Sequence of chain 1.I:
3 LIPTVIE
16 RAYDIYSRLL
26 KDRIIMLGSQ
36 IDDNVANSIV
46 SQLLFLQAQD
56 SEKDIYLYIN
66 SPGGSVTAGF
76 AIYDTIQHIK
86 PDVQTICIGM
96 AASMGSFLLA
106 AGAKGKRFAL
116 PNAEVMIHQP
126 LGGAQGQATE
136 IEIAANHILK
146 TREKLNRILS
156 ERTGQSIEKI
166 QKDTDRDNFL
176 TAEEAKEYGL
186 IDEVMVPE

The protein below binds the small molecule below.
Small molecule (SMILES): CC[C@@H](C)[C@H]1C(=O)N([C@@H](C)c2cccc3ccccc23)C[C@@H]2N(C(=O)NCCCC(F)(F)F)CCC(=O)N12

Binding-site contacts:
Ligand atom C25 contacts residue THR90 of chain 1.I at 3.5 Å.
Ligand atom C36 contacts residue ASP27 of chain 1.I at 3.0 Å.
Ligand atom C28 contacts residue TYR61 of chain 1.I at 3.6 Å (hydrophobic).
Ligand atom F42 contacts residue ARG23 of chain 1.I at 3.6 Å.
Ligand atom C4 contacts residue TYR61 of chain 1.I at 3.6 Å (hydrophobic).
Ligand atom F42 contacts residue LEU24 of chain 1.I at 3.5 Å.
Ligand atom C29 contacts residue TYR63 of chain 1.I at 3.6 Å (hydrophobic).
Ligand atom C26 contacts residue GLN89 of chain 1.I at 3.8 Å.
Ligand atom C38 contacts residue ASP27 of chain 1.I at 3.3 Å.
Ligand atom C5 contacts residue TYR61 of chain 1.I at 3.6 Å (hydrophobic).
Ligand atom C27 contacts residue TYR61 of chain 1.I at 3.6 Å (hydrophobic).
Ligand atom C26 contacts residue TYR61 of chain 1.I at 3.7 Å (hydrophobic).
Ligand atom F40 contacts residue PHE50 of chain 1.H at 3.6 Å.
Ligand atom C24 contacts residue PHE113 of chain 1.I at 3.8 Å (hydrophobic).
Ligand atom F40 contacts residue LEU49 of chain 1.H at 3.5 Å.
Ligand atom F41 contacts residue ARG23 of chain 1.I at 3.7 Å.
Ligand atom C29 contacts residue ILE29 of chain 1.I at 3.8 Å (hydrophobic).
Ligand atom C26 contacts residue LEU62 of chain 1.I at 3.6 Å (hydrophobic).
Ligand atom F41 contacts residue ALA53 of chain 1.H at 3.8 Å.
Ligand atom F41 contacts residue PHE50 of chain 1.H at 3.5 Å.
Ligand atom O32 contacts residue HIS83 of chain 1.H at 3.2 Å (h-bond).
Ligand atom F42 contacts residue ASP27 of chain 1.I at 3.0 Å.
Ligand atom C36 contacts residue ILE29 of chain 1.I at 3.7 Å (hydrophobic).
Ligand atom C35 contacts residue ASP27 of chain 1.I at 3.5 Å.
Ligand atom C2 contacts residue ILE29 of chain 1.I at 3.8 Å (hydrophobic).
Ligand atom F41 contacts residue ASP27 of chain 1.I at 3.6 Å.
Ligand atom C22 contacts residue ILE91 of chain 1.I at 3.5 Å (hydrophobic).
Ligand atom C28 contacts residue LEU62 of chain 1.I at 3.7 Å (hydrophobic).
Ligand atom C37 contacts residue ALA53 of chain 1.H at 3.1 Å (hydrophobic).
Ligand atom C51 contacts residue LEU49 of chain 1.H at 3.4 Å (hydrophobic).
Ligand atom C25 contacts residue GLN89 of chain 1.I at 3.5 Å.
Ligand atom C28 contacts residue TYR63 of chain 1.I at 3.5 Å (hydrophobic).
Ligand atom C28 contacts residue ILE91 of chain 1.I at 3.4 Å (hydrophobic).
Ligand atom C25 contacts residue ILE91 of chain 1.I at 3.6 Å (hydrophobic).
Ligand atom C26 contacts residue ILE91 of chain 1.I at 3.5 Å (hydrophobic).
Ligand atom C27 contacts residue ILE91 of chain 1.I at 3.2 Å (hydrophobic).
Ligand atom C46 contacts residue GLN52 of chain 1.H at 3.2 Å.
Ligand atom F40 contacts residue LEU24 of chain 1.I at 3.5 Å.
Ligand atom O32 contacts residue MET190 of chain 1.I at 3.7 Å.
Ligand atom C37 contacts residue ASP27 of chain 1.I at 2.9 Å.

Sequence of chain 1.H:
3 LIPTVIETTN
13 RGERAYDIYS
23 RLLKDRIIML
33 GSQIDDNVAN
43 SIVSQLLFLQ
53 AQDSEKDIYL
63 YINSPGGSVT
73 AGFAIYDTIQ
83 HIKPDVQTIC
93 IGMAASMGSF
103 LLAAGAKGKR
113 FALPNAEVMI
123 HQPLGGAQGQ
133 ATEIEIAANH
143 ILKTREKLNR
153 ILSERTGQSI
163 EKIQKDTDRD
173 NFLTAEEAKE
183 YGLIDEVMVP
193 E